Sequence of chain 1.H:
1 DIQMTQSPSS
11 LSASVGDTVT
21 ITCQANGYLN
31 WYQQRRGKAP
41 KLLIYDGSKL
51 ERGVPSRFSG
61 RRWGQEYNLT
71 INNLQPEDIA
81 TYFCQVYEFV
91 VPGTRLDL

Binding-site contacts:
Ligand atom C4 contacts residue ASN68 of chain 1.H at 4.2 Å.
Ligand atom C1 contacts residue ASN68 of chain 1.H at 1.4 Å.
Ligand atom N2 contacts residue GLU66 of chain 1.H at 4.4 Å.
Ligand atom C3 contacts residue GLU66 of chain 1.H at 4.5 Å.
Ligand atom C8 contacts residue GLU66 of chain 1.H at 3.3 Å.
Ligand atom C5 contacts residue ASN68 of chain 1.H at 3.7 Å.
Ligand atom O7 contacts residue ARG61 of chain 1.H at 3.5 Å (salt-bridge).
Ligand atom C8 contacts residue ARG62 of chain 1.H at 3.8 Å.
Ligand atom N2 contacts residue ASN68 of chain 1.H at 2.9 Å (h-bond).
Ligand atom C7 contacts residue ARG61 of chain 1.H at 3.9 Å.
Ligand atom C7 contacts residue ASN68 of chain 1.H at 3.2 Å.
Ligand atom C8 contacts residue ARG61 of chain 1.H at 3.4 Å.
Ligand atom O7 contacts residue ASN68 of chain 1.H at 3.1 Å (h-bond).
Ligand atom C8 contacts residue ASN68 of chain 1.H at 4.1 Å.
Ligand atom C8 contacts residue TRP63 of chain 1.H at 3.5 Å (hydrophobic).
Ligand atom C8 contacts residue TYR67 of chain 1.H at 4.3 Å (hydrophobic).
Ligand atom C3 contacts residue ASN68 of chain 1.H at 3.8 Å.
Ligand atom O5 contacts residue ASN68 of chain 1.H at 2.4 Å (h-bond).
Ligand atom C2 contacts residue ASN68 of chain 1.H at 2.5 Å.

This small molecule binds to this protein.
Small molecule (SMILES): CC(=O)N[C@@H]1[C@@H](O)[C@H](O)[C@@H](CO)O[C@H]1O